The small molecule below binds the protein below.
Small molecule (SMILES): CS(=O)(=O)Nc1c(O)ccc2c1CCC[C@@H]2C1=NCCN1

Binding-site contacts:
Ligand atom C8 contacts residue PHE457 of chain 1.E at 4.0 Å (hydrophobic).
Ligand atom C8 contacts residue CYS283 of chain 1.E at 3.4 Å (hydrophobic).
Ligand atom C4 contacts residue PHE433 of chain 1.E at 3.8 Å (hydrophobic).
Ligand atom N1 contacts residue TRP430 of chain 1.E at 3.8 Å.
Ligand atom N1 contacts residue PHE457 of chain 1.E at 3.9 Å.
Ligand atom C5 contacts residue PHE457 of chain 1.E at 3.8 Å (hydrophobic).
Ligand atom C2 contacts residue PHE433 of chain 1.E at 3.6 Å (hydrophobic).
Ligand atom C6 contacts residue PHE457 of chain 1.E at 4.0 Å (hydrophobic).
Ligand atom C6 contacts residue ASP279 of chain 1.E at 3.8 Å.
Ligand atom C10 contacts residue PHE457 of chain 1.E at 3.9 Å (hydrophobic).
Ligand atom O2 contacts residue SER361 of chain 1.E at 2.6 Å (h-bond).
Ligand atom N1 contacts residue PHE433 of chain 1.E at 3.7 Å.
Ligand atom C8 contacts residue ASP279 of chain 1.E at 3.2 Å.
Ligand atom O contacts residue PHE434 of chain 1.E at 3.5 Å.
Ligand atom C3 contacts residue VAL280 of chain 1.E at 3.6 Å (hydrophobic).
Ligand atom O contacts residue SER365 of chain 1.E at 3.7 Å.
Ligand atom N contacts residue VAL280 of chain 1.E at 3.9 Å.
Ligand atom C5 contacts residue PHE433 of chain 1.E at 3.5 Å (hydrophobic).
Ligand atom N2 contacts residue CYS283 of chain 1.E at 3.5 Å (h-bond).
Ligand atom C1 contacts residue VAL280 of chain 1.E at 3.6 Å (hydrophobic).
Ligand atom N2 contacts residue ASP279 of chain 1.E at 2.8 Å (salt-bridge).
Ligand atom C7 contacts residue CYS283 of chain 1.E at 4.0 Å (hydrophobic).
Ligand atom C11 contacts residue VAL280 of chain 1.E at 3.6 Å (hydrophobic).
Ligand atom C contacts residue PHE434 of chain 1.E at 3.9 Å (hydrophobic).
Ligand atom S contacts residue SER361 of chain 1.E at 3.3 Å (h-bond).
Ligand atom C12 contacts residue PHE433 of chain 1.E at 3.9 Å (hydrophobic).
Ligand atom C10 contacts residue ILE351 of chain 1.E at 3.6 Å (hydrophobic).
Ligand atom C1 contacts residue SER361 of chain 1.E at 3.7 Å.
Ligand atom C7 contacts residue PHE457 of chain 1.E at 3.2 Å (hydrophobic).
Ligand atom C2 contacts residue MET437 of chain 1.E at 3.7 Å (hydrophobic).
Ligand atom C8 contacts residue TYR461 of chain 1.E at 3.4 Å (hydrophobic).
Ligand atom C13 contacts residue PHE434 of chain 1.E at 3.5 Å (hydrophobic).
Ligand atom O2 contacts residue ALA362 of chain 1.E at 3.5 Å (h-bond).
Ligand atom C9 contacts residue PHE457 of chain 1.E at 3.5 Å (hydrophobic).
Ligand atom N contacts residue SER361 of chain 1.E at 2.9 Å (h-bond).
Ligand atom O2 contacts residue VAL358 of chain 1.E at 3.4 Å (h-bond).
Ligand atom C7 contacts residue TRP430 of chain 1.E at 3.5 Å (hydrophobic).
Ligand atom O contacts residue SER361 of chain 1.E at 2.8 Å (h-bond).
Ligand atom C contacts residue SER361 of chain 1.E at 3.6 Å.
Ligand atom C9 contacts residue ASP279 of chain 1.E at 3.5 Å.

Sequence of chain 1.E:
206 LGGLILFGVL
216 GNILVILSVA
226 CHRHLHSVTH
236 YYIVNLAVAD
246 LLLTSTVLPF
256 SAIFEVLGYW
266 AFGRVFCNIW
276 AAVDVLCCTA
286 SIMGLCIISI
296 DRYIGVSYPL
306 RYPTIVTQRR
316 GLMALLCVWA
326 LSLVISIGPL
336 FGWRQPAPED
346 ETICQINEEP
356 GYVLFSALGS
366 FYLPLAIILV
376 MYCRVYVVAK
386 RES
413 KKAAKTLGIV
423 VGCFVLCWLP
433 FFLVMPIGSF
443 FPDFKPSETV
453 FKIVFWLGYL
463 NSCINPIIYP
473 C